Sequence of chain 1.B:
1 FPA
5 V

Binding-site contacts:
Ligand atom C20 contacts residue ARG46 of chain 1.A at 3.0 Å.
Ligand atom O21 contacts residue GLU120 of chain 1.A at 3.9 Å.
Ligand atom C06 contacts residue LYS127 of chain 1.A at 3.8 Å.
Ligand atom O21 contacts residue ILE173 of chain 1.A at 3.4 Å.
Ligand atom O22 contacts residue ILE224 of chain 1.A at 3.9 Å.
Ligand atom C20 contacts residue ILE173 of chain 1.A at 4.2 Å (hydrophobic).
Ligand atom C08 contacts residue GLY176 of chain 1.A at 4.0 Å.
Ligand atom C09 contacts residue PRO172 of chain 1.A at 4.1 Å (hydrophobic).
Ligand atom C13 contacts residue ASN47 of chain 1.A at 2.8 Å.
Ligand atom C20 contacts residue CYS43 of chain 1.A at 2.9 Å (hydrophobic).
Ligand atom C15 contacts residue ILE173 of chain 1.A at 4.2 Å (hydrophobic).
Ligand atom C05 contacts residue VAL5 of chain 1.B at 3.7 Å (hydrophobic).
Ligand atom C09 contacts residue VAL5 of chain 1.B at 3.8 Å (hydrophobic).
Ligand atom C13 contacts residue PHE124 of chain 1.A at 3.7 Å (hydrophobic).
Ligand atom N18 contacts residue CYS43 of chain 1.A at 2.8 Å (h-bond).
Ligand atom O22 contacts residue PRO172 of chain 1.A at 4.0 Å.
Ligand atom C14 contacts residue ASN47 of chain 1.A at 2.8 Å.
Ligand atom C04 contacts residue VAL5 of chain 1.B at 4.0 Å (hydrophobic).
Ligand atom C17 contacts residue ILE173 of chain 1.A at 4.0 Å (hydrophobic).
Ligand atom O21 contacts residue ARG46 of chain 1.A at 2.9 Å (salt-bridge).
Ligand atom C06 contacts residue PHE124 of chain 1.A at 3.9 Å (hydrophobic).
Ligand atom N18 contacts residue ILE173 of chain 1.A at 3.8 Å.
Ligand atom C12 contacts residue ASN47 of chain 1.A at 3.8 Å.
Ligand atom C17 contacts residue ASN47 of chain 1.A at 2.9 Å.
Ligand atom C09 contacts residue ILE224 of chain 1.A at 4.2 Å (hydrophobic).
Ligand atom C07 contacts residue LYS127 of chain 1.A at 3.7 Å.
Ligand atom C20 contacts residue GLU120 of chain 1.A at 4.2 Å.
Ligand atom C08 contacts residue ILE173 of chain 1.A at 4.0 Å (hydrophobic).
Ligand atom O21 contacts residue CYS43 of chain 1.A at 4.0 Å.
Ligand atom C07 contacts residue ILE173 of chain 1.A at 4.1 Å (hydrophobic).
Ligand atom C08 contacts residue VAL5 of chain 1.B at 3.9 Å (hydrophobic).
Ligand atom C19 contacts residue ILE173 of chain 1.A at 3.5 Å (hydrophobic).
Ligand atom C08 contacts residue PRO172 of chain 1.A at 3.4 Å (hydrophobic).
Ligand atom N18 contacts residue ASN47 of chain 1.A at 3.8 Å.
Ligand atom C17 contacts residue PHE124 of chain 1.A at 3.6 Å (hydrophobic).
Ligand atom C19 contacts residue ARG46 of chain 1.A at 3.2 Å.
Ligand atom C19 contacts residue CYS43 of chain 1.A at 3.0 Å (hydrophobic).
Ligand atom C01 contacts residue ILE224 of chain 1.A at 4.2 Å (hydrophobic).
Ligand atom O21 contacts residue PHE124 of chain 1.A at 3.9 Å.
Ligand atom C17 contacts residue CYS43 of chain 1.A at 3.8 Å (hydrophobic).

The small molecule below binds the protein below.
Small molecule (SMILES): CC(C)(Nc1ccccc1)C(=O)N1CCC(CNC(=O)CCl)CC1

Sequence of chain 1.A:
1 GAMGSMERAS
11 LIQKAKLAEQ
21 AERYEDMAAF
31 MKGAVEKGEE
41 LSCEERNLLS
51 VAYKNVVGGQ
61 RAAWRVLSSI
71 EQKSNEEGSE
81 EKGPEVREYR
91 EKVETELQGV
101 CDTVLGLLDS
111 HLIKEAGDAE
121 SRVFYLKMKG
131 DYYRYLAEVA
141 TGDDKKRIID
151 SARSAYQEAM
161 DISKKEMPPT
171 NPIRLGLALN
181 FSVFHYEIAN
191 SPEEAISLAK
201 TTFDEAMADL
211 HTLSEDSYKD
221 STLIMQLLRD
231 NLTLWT